Sequence of chain 1.B:
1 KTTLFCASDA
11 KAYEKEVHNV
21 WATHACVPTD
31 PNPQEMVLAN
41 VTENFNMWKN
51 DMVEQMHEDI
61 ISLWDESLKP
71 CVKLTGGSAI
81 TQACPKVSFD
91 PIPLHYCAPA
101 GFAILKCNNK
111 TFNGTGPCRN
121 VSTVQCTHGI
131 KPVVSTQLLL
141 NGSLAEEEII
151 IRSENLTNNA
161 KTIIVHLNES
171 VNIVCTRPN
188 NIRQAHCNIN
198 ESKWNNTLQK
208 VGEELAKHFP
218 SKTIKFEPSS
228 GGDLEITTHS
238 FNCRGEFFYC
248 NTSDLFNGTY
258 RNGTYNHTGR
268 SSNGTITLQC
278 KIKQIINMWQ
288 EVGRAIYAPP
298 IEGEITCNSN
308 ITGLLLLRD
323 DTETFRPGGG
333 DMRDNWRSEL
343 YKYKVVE

A protein and the small-molecule ligand that binds it are described below.
Small molecule (SMILES): CC(=O)N[C@@H]1[C@@H](O)[C@H](O)[C@@H](CO)O[C@H]1O

Binding-site contacts:
Ligand atom C5 contacts residue ASN254 of chain 1.B at 4.5 Å.
Ligand atom O5 contacts residue ASN254 of chain 1.B at 3.1 Å (h-bond).
Ligand atom O6 contacts residue ASP251 of chain 1.B at 2.4 Å (salt-bridge).
Ligand atom O5 contacts residue THR265 of chain 1.B at 4.0 Å.
Ligand atom O6 contacts residue GLY266 of chain 1.B at 4.4 Å.
Ligand atom O6 contacts residue ARG267 of chain 1.B at 3.8 Å.
Ligand atom O6 contacts residue THR265 of chain 1.B at 4.4 Å.
Ligand atom O6 contacts residue ASN254 of chain 1.B at 4.1 Å.
Ligand atom C1 contacts residue ASN254 of chain 1.B at 3.2 Å.
Ligand atom O7 contacts residue GLU224 of chain 1.B at 4.5 Å.
Ligand atom O6 contacts residue SER250 of chain 1.B at 4.5 Å.
Ligand atom C6 contacts residue ASP251 of chain 1.B at 3.7 Å.
Ligand atom O5 contacts residue ASP251 of chain 1.B at 4.4 Å.
Ligand atom C2 contacts residue ASN254 of chain 1.B at 4.1 Å.
Ligand atom C8 contacts residue PRO225 of chain 1.B at 3.8 Å (hydrophobic).